This protein binds this small molecule.
Small molecule (SMILES): COc1cccc2[nH]c(C(=O)N[C@@H](CC(C)C)C(=O)N[C@@H](C[C@@H]3CCNC3=O)[C@H](O)CO)cc12

Binding-site contacts:
Ligand atom O37 contacts residue CYS145 of chain 1.B at 3.0 Å (h-bond).
Ligand atom N23 contacts residue CYS145 of chain 1.B at 3.0 Å (h-bond).
Ligand atom O37 contacts residue HIS41 of chain 1.B at 2.8 Å (h-bond).
Ligand atom C4 contacts residue ALA191 of chain 1.B at 3.6 Å (hydrophobic).
Ligand atom C32 contacts residue HIS163 of chain 1.B at 3.6 Å.
Ligand atom N8 contacts residue GLU166 of chain 1.B at 2.6 Å (salt-bridge).
Ligand atom C36 contacts residue CYS145 of chain 1.B at 2.6 Å (hydrophobic).
Ligand atom C1 contacts residue GLN189 of chain 1.B at 3.5 Å.
Ligand atom C24 contacts residue CYS145 of chain 1.B at 2.8 Å (hydrophobic).
Ligand atom O2 contacts residue THR190 of chain 1.B at 3.5 Å (h-bond).
Ligand atom C15 contacts residue HIS164 of chain 1.B at 3.5 Å.
Ligand atom O2 contacts residue GLN189 of chain 1.B at 3.3 Å (h-bond).
Ligand atom C17 contacts residue GLN189 of chain 1.B at 3.4 Å.
Ligand atom O35 contacts residue CYS145 of chain 1.B at 2.6 Å (h-bond).
Ligand atom C20 contacts residue HIS164 of chain 1.B at 3.4 Å.
Ligand atom C32 contacts residue GLU166 of chain 1.B at 3.5 Å.
Ligand atom C34 contacts residue CYS145 of chain 1.B at 1.8 Å (hydrophobic).
Ligand atom O33 contacts residue GLU166 of chain 1.B at 3.5 Å.
Ligand atom N14 contacts residue GLN189 of chain 1.B at 3.2 Å (h-bond).
Ligand atom C9 contacts residue GOL1 of chain 1.F at 3.4 Å.
Ligand atom N31 contacts residue GLU166 of chain 1.B at 3.1 Å (salt-bridge).
Ligand atom N23 contacts residue HIS164 of chain 1.B at 2.9 Å (h-bond).
Ligand atom C26 contacts residue CYS145 of chain 1.B at 3.2 Å (hydrophobic).
Ligand atom O35 contacts residue GLY143 of chain 1.B at 3.5 Å (h-bond).
Ligand atom N8 contacts residue GOL1 of chain 1.F at 3.3 Å.
Ligand atom O33 contacts residue PHE140 of chain 1.B at 3.2 Å.
Ligand atom O13 contacts residue MET165 of chain 1.B at 3.3 Å.
Ligand atom C12 contacts residue GOL1 of chain 1.F at 3.7 Å.
Ligand atom C36 contacts residue HIS41 of chain 1.B at 3.3 Å.
Ligand atom O13 contacts residue GLU166 of chain 1.B at 2.9 Å (salt-bridge).
Ligand atom O33 contacts residue HIS163 of chain 1.B at 2.6 Å (h-bond).
Ligand atom O33 contacts residue HIS172 of chain 1.B at 3.6 Å.
Ligand atom O35 contacts residue SER144 of chain 1.B at 3.4 Å (h-bond).
Ligand atom C5 contacts residue ALA191 of chain 1.B at 3.5 Å (hydrophobic).
Ligand atom C10 contacts residue GLN189 of chain 1.B at 3.6 Å.
Ligand atom C9 contacts residue GLU166 of chain 1.B at 3.6 Å.
Ligand atom N31 contacts residue PHE140 of chain 1.B at 3.3 Å (h-bond).
Ligand atom C10 contacts residue GOL1 of chain 1.F at 3.3 Å.
Ligand atom C7 contacts residue GLU166 of chain 1.B at 3.5 Å.
Ligand atom O22 contacts residue GOL1 of chain 1.F at 3.4 Å.

Sequence of chain 1.A:
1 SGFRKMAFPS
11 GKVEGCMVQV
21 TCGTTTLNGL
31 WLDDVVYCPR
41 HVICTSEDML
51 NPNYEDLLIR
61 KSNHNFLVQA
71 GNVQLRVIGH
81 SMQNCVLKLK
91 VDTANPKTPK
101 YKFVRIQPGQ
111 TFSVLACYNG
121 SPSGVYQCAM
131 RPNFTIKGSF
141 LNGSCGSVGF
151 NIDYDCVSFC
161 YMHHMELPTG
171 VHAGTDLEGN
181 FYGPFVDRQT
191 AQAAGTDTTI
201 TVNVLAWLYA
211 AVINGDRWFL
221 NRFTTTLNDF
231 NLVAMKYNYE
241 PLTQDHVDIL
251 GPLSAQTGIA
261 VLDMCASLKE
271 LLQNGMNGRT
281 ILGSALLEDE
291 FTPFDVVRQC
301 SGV

Sequence of chain 1.B:
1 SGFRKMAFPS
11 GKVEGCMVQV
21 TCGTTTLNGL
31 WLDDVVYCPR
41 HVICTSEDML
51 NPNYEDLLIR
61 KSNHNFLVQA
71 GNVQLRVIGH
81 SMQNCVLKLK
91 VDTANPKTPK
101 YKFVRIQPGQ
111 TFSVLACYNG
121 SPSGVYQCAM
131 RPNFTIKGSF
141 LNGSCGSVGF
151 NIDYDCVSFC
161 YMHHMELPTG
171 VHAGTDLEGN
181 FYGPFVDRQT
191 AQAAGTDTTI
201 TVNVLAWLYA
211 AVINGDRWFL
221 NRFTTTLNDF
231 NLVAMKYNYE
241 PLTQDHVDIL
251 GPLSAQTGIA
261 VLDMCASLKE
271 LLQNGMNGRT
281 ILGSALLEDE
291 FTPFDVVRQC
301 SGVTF